This protein binds this small molecule.
Small molecule (SMILES): CNC(=O)[C@@H](C)[C@H]1C(=O)/C(=C(O)/C=C/C(C)=C/[C@@H](C)[C@H]2O[C@@]3(C)O[C@H](C=C[C@@]34CO4)[C@@H]2C)C(=O)N1[C@@H]1CC[C@H](O)[C@H](C)O1

Binding-site contacts:
Ligand atom O9 contacts residue ALA1085 of chain 1.D at 3.8 Å.
Ligand atom C13 contacts residue ARG428 of chain 1.C at 4.0 Å.
Ligand atom C29 contacts residue ARG428 of chain 1.C at 3.1 Å.
Ligand atom C32 contacts residue LEU1086 of chain 1.D at 3.2 Å (hydrophobic).
Ligand atom C30 contacts residue ALA1085 of chain 1.D at 3.9 Å (hydrophobic).
Ligand atom C10 contacts residue ARG428 of chain 1.C at 3.5 Å.
Ligand atom C31 contacts residue ASP1083 of chain 1.D at 4.4 Å.
Ligand atom C28 contacts residue ALA1085 of chain 1.D at 4.1 Å (hydrophobic).
Ligand atom C14 contacts residue ARG428 of chain 1.C at 3.5 Å.
Ligand atom C30 contacts residue LEU1086 of chain 1.D at 3.9 Å (hydrophobic).
Ligand atom O5 contacts residue ARG428 of chain 1.C at 3.1 Å (salt-bridge).
Ligand atom C29 contacts residue ALA447 of chain 1.C at 3.8 Å (hydrophobic).
Ligand atom O9 contacts residue GLY1081 of chain 1.D at 4.3 Å.
Ligand atom C14 contacts residue ALA423 of chain 1.C at 3.5 Å (hydrophobic).
Ligand atom C9 contacts residue ALA423 of chain 1.C at 3.7 Å (hydrophobic).
Ligand atom C32 contacts residue ALA1085 of chain 1.D at 3.4 Å (hydrophobic).
Ligand atom C31 contacts residue ALA1082 of chain 1.D at 3.1 Å (hydrophobic).
Ligand atom C6 contacts residue LEU1086 of chain 1.D at 3.6 Å (hydrophobic).
Ligand atom C24 contacts residue ASP1090 of chain 1.D at 3.0 Å.
Ligand atom C11 contacts residue LEU1086 of chain 1.D at 4.1 Å (hydrophobic).
Ligand atom C8 contacts residue LEU1086 of chain 1.D at 4.2 Å (hydrophobic).
Ligand atom O9 contacts residue ASP1083 of chain 1.D at 4.3 Å.
Ligand atom O9 contacts residue LEU1086 of chain 1.D at 4.4 Å.
Ligand atom O6 contacts residue PRO1257 of chain 1.D at 3.6 Å.
Ligand atom C19 contacts residue ARG428 of chain 1.C at 3.9 Å.
Ligand atom C10 contacts residue ALA423 of chain 1.C at 3.3 Å (hydrophobic).
Ligand atom C14 contacts residue ARG422 of chain 1.C at 4.1 Å.
Ligand atom C29 contacts residue ILE449 of chain 1.C at 3.5 Å (hydrophobic).
Ligand atom C11 contacts residue PHE425 of chain 1.C at 3.6 Å (hydrophobic).
Ligand atom C7 contacts residue LEU1086 of chain 1.D at 4.3 Å (hydrophobic).
Ligand atom O8 contacts residue ALA447 of chain 1.C at 4.1 Å.
Ligand atom O9 contacts residue ILE449 of chain 1.C at 4.3 Å.
Ligand atom O9 contacts residue ALA1082 of chain 1.D at 2.7 Å (h-bond).
Ligand atom C11 contacts residue ALA423 of chain 1.C at 4.0 Å (hydrophobic).
Ligand atom C32 contacts residue ALA1082 of chain 1.D at 3.7 Å (hydrophobic).
Ligand atom N2 contacts residue ASP1090 of chain 1.D at 3.6 Å (salt-bridge).
Ligand atom C14 contacts residue GLU421 of chain 1.C at 3.8 Å.
Ligand atom C28 contacts residue LEU1086 of chain 1.D at 4.3 Å (hydrophobic).
Ligand atom C8 contacts residue ALA423 of chain 1.C at 4.0 Å (hydrophobic).
Ligand atom C28 contacts residue ALA1082 of chain 1.D at 3.7 Å (hydrophobic).

Sequence of chain 1.D:
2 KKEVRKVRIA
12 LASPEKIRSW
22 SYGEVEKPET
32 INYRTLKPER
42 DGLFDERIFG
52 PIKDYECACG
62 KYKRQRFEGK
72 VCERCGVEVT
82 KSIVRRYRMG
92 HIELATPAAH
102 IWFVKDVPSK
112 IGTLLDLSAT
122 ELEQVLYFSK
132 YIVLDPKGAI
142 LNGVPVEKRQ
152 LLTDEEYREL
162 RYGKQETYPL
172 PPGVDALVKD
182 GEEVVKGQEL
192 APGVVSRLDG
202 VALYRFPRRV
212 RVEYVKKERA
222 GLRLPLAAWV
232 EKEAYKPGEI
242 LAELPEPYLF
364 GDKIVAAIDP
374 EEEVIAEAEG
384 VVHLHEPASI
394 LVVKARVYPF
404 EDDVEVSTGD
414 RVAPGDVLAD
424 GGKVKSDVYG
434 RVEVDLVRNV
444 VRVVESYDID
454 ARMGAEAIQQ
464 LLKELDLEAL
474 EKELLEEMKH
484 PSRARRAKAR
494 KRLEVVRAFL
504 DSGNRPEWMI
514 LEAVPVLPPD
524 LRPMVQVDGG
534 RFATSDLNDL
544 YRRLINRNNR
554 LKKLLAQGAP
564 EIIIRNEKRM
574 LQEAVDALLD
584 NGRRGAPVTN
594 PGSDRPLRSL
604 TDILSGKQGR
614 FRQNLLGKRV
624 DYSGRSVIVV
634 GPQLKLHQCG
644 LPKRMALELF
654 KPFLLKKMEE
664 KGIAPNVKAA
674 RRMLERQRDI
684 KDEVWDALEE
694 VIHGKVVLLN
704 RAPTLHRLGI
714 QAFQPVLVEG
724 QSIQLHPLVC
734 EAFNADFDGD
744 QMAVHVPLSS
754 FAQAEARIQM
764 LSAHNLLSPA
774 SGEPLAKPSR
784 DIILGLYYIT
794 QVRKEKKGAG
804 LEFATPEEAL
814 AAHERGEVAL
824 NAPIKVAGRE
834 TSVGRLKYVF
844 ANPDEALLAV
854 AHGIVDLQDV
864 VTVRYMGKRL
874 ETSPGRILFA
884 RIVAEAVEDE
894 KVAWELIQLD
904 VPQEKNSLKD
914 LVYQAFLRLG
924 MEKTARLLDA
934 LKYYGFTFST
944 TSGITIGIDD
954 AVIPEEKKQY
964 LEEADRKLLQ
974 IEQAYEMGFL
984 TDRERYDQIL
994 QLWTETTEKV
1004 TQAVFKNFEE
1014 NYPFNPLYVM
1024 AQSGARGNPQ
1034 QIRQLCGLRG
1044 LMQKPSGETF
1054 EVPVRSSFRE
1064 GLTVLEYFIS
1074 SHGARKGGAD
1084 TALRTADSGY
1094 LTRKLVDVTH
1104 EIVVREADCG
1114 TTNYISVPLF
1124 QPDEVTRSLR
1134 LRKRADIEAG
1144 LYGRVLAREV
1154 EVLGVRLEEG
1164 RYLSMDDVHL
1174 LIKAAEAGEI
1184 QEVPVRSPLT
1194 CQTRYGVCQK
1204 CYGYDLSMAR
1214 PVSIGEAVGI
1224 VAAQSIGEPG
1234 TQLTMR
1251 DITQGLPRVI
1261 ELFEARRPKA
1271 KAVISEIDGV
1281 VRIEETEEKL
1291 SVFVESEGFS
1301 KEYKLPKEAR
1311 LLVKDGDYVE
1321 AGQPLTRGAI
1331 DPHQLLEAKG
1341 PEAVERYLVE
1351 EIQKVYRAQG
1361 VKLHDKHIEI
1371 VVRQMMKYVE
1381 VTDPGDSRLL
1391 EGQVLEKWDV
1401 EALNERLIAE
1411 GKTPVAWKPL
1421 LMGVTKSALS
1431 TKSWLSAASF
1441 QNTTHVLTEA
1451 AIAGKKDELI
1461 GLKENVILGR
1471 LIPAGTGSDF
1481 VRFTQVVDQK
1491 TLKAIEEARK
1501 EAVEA

Sequence of chain 1.C:
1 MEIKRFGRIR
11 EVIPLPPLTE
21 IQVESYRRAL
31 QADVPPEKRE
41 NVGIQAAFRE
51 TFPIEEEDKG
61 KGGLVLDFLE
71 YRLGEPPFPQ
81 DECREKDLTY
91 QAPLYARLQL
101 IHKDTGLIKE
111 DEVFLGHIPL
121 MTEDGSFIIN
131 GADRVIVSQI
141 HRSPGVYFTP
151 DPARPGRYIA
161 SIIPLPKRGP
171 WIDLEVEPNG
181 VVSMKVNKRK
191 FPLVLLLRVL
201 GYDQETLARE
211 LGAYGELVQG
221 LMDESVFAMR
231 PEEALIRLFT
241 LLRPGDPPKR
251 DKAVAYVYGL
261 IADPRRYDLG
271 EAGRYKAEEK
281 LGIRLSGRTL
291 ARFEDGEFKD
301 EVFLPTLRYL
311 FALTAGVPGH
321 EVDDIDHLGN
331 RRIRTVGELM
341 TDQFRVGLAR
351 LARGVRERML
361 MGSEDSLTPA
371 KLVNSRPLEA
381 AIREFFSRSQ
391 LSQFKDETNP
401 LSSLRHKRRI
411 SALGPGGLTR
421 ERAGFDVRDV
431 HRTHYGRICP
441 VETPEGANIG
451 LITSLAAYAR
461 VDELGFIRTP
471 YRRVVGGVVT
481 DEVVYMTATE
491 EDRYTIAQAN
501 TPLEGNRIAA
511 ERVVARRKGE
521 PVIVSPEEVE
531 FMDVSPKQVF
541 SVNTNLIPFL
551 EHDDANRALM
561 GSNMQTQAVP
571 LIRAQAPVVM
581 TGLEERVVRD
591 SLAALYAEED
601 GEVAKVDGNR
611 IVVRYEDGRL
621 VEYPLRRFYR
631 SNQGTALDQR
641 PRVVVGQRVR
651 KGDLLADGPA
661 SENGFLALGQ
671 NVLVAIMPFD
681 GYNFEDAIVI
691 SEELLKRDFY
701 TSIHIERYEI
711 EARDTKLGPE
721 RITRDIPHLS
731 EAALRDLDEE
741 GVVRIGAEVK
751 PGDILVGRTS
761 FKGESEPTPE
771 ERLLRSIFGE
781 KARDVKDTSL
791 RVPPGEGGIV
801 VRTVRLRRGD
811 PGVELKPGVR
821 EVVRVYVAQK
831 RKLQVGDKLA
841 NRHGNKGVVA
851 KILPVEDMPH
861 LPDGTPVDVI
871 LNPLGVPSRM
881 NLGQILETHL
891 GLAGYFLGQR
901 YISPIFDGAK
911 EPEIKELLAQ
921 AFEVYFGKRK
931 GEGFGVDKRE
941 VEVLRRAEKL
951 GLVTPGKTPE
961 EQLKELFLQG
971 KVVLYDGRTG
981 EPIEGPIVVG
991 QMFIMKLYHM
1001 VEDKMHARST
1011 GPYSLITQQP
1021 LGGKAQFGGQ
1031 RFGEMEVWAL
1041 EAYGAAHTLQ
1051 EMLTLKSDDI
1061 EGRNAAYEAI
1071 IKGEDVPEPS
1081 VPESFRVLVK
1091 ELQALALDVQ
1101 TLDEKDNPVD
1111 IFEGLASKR